Sequence of chain 13.F:
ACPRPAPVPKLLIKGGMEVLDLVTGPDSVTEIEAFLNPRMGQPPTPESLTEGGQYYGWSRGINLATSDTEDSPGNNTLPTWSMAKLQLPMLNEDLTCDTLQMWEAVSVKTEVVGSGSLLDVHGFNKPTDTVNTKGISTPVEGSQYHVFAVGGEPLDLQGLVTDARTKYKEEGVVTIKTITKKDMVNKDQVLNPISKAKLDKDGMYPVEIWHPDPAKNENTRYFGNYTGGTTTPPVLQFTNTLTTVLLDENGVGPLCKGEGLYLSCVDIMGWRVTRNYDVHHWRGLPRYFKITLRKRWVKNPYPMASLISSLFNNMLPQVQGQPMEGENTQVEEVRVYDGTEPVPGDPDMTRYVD

Sequence of chain 12.F:
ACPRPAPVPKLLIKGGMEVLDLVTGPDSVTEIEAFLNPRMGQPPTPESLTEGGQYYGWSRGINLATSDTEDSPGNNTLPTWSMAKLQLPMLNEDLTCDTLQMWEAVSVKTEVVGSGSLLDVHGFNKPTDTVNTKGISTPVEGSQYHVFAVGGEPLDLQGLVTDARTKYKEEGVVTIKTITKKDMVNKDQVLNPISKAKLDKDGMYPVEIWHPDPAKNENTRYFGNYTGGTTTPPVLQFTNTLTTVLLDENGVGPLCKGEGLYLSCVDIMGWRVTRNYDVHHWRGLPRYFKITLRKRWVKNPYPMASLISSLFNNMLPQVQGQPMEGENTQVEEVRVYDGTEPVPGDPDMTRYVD

This protein binds this small molecule.
Small molecule (SMILES): CC(=O)N[C@@H]1[C@@H](O[C@@H]2O[C@H](CO)[C@H](O)[C@H](O[C@]3(C(=O)O)C[C@H](O)[C@@H](NC(C)=O)[C@H]([C@H](O)[C@H](O)CO)O3)[C@H]2O)[C@H](O)[C@@H](CO[C@]2(C(=O)O)C[C@H](O)[C@@H](NC(C)=O)[C@H]([C@H](O)[C@H](O)CO)O2)O[C@H]1O

Binding-site contacts:
Ligand atom C6 contacts residue ARG77 of chain 13.F at 4.3 Å.
Ligand atom C1 contacts residue SER89 of chain 13.F at 4.2 Å.
Ligand atom C1 contacts residue TYR72 of chain 13.F at 4.0 Å (hydrophobic).
Ligand atom C11 contacts residue ASP85 of chain 12.F at 4.2 Å.
Ligand atom C4 contacts residue GLY78 of chain 13.F at 3.4 Å.
Ligand atom C2 contacts residue GLY78 of chain 13.F at 4.1 Å.
Ligand atom C3 contacts residue VAL296 of chain 13.F at 3.7 Å (hydrophobic).
Ligand atom C3 contacts residue ARG77 of chain 13.F at 4.1 Å.
Ligand atom C4 contacts residue TYR72 of chain 13.F at 3.4 Å (hydrophobic).
Ligand atom C1 contacts residue ARG77 of chain 13.F at 3.1 Å.
Ligand atom C5 contacts residue ASN93 of chain 13.F at 4.1 Å.
Ligand atom C5 contacts residue TYR72 of chain 13.F at 3.5 Å (hydrophobic).
Ligand atom O1A contacts residue ARG77 of chain 13.F at 3.0 Å (salt-bridge).
Ligand atom O4 contacts residue THR291 of chain 13.F at 3.4 Å.
Ligand atom O1A contacts residue GLY78 of chain 13.F at 3.7 Å.
Ligand atom O4 contacts residue TYR72 of chain 13.F at 3.8 Å.
Ligand atom C6 contacts residue ASN93 of chain 13.F at 3.1 Å.
Ligand atom O3 contacts residue GLY78 of chain 13.F at 3.6 Å.
Ligand atom O6 contacts residue ASN93 of chain 13.F at 3.0 Å (h-bond).
Ligand atom C3 contacts residue HIS298 of chain 13.F at 4.1 Å.
Ligand atom O8 contacts residue ARG77 of chain 13.F at 3.1 Å (salt-bridge).
Ligand atom C8 contacts residue ARG77 of chain 13.F at 4.1 Å.
Ligand atom O4 contacts residue HIS298 of chain 13.F at 3.0 Å (h-bond).
Ligand atom O4 contacts residue ASN80 of chain 13.F at 4.0 Å.
Ligand atom C4 contacts residue HIS298 of chain 13.F at 4.0 Å.
Ligand atom O3 contacts residue VAL296 of chain 13.F at 4.3 Å.
Ligand atom C1 contacts residue GLY78 of chain 13.F at 4.1 Å.
Ligand atom O1B contacts residue SER89 of chain 13.F at 3.5 Å (h-bond).
Ligand atom C10 contacts residue TYR72 of chain 13.F at 4.1 Å (hydrophobic).
Ligand atom C3 contacts residue GLY78 of chain 13.F at 3.9 Å.
Ligand atom C6 contacts residue TYR72 of chain 13.F at 3.8 Å (hydrophobic).
Ligand atom O1A contacts residue SER89 of chain 13.F at 4.1 Å.
Ligand atom O8 contacts residue TYR72 of chain 13.F at 3.9 Å.
Ligand atom N5 contacts residue TYR72 of chain 13.F at 3.0 Å (h-bond).
Ligand atom O4 contacts residue ILE79 of chain 13.F at 3.6 Å (h-bond).
Ligand atom O1B contacts residue ARG77 of chain 13.F at 2.5 Å (salt-bridge).
Ligand atom C3 contacts residue GLY78 of chain 13.F at 4.1 Å.
Ligand atom O8 contacts residue GLU87 of chain 13.F at 3.9 Å.
Ligand atom O4 contacts residue GLY78 of chain 13.F at 3.2 Å.
Ligand atom O1A contacts residue TYR72 of chain 13.F at 3.1 Å.